This protein binds this small molecule.
Small molecule (SMILES): CC(C)[C@H](NC(=O)[C@H](CCCN=C(N)N)NC(=O)[C@@H](N)CCC(=O)O)C(=O)N[C@H](C=O)CCCCN

Binding-site contacts:
Ligand atom CG2 contacts residue PHE76 of chain 12.B at 3.8 Å (hydrophobic).

Sequence of chain 12.B:
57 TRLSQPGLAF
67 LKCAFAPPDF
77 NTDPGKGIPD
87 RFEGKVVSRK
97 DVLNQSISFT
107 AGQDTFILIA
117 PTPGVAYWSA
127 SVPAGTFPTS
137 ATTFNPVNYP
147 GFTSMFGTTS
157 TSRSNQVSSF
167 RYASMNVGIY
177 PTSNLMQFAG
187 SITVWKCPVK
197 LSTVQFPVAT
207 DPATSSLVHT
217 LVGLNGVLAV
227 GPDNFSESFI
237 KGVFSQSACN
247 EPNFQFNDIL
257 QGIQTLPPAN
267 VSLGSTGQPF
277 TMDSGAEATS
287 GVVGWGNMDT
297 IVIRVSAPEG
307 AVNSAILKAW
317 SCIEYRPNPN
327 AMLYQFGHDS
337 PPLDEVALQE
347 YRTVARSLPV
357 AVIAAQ